This protein binds this small molecule.
Small molecule (SMILES): CC(=O)N[C@@H]1[C@@H](O)[C@H](O)[C@@H](CO)O[C@H]1O

Binding-site contacts:
Ligand atom C1 contacts residue ASN1159 of chain 1.A at 4.4 Å.
Ligand atom C8 contacts residue THR798 of chain 1.A at 4.2 Å.
Ligand atom C1 contacts residue ASN799 of chain 1.A at 1.4 Å.
Ligand atom O5 contacts residue ASN799 of chain 1.A at 2.4 Å (h-bond).
Ligand atom N2 contacts residue ASN799 of chain 1.A at 2.9 Å (h-bond).
Ligand atom C7 contacts residue ASN799 of chain 1.A at 3.2 Å.
Ligand atom O7 contacts residue ASN799 of chain 1.A at 3.4 Å (h-bond).
Ligand atom O7 contacts residue ASN1159 of chain 1.A at 3.7 Å.
Ligand atom C4 contacts residue ASN799 of chain 1.A at 4.2 Å.
Ligand atom C5 contacts residue ASN799 of chain 1.A at 3.7 Å.
Ligand atom C3 contacts residue ASN799 of chain 1.A at 3.8 Å.
Ligand atom C8 contacts residue ASN799 of chain 1.A at 4.3 Å.
Ligand atom C2 contacts residue ASN799 of chain 1.A at 2.5 Å.

Sequence of chain 1.A:
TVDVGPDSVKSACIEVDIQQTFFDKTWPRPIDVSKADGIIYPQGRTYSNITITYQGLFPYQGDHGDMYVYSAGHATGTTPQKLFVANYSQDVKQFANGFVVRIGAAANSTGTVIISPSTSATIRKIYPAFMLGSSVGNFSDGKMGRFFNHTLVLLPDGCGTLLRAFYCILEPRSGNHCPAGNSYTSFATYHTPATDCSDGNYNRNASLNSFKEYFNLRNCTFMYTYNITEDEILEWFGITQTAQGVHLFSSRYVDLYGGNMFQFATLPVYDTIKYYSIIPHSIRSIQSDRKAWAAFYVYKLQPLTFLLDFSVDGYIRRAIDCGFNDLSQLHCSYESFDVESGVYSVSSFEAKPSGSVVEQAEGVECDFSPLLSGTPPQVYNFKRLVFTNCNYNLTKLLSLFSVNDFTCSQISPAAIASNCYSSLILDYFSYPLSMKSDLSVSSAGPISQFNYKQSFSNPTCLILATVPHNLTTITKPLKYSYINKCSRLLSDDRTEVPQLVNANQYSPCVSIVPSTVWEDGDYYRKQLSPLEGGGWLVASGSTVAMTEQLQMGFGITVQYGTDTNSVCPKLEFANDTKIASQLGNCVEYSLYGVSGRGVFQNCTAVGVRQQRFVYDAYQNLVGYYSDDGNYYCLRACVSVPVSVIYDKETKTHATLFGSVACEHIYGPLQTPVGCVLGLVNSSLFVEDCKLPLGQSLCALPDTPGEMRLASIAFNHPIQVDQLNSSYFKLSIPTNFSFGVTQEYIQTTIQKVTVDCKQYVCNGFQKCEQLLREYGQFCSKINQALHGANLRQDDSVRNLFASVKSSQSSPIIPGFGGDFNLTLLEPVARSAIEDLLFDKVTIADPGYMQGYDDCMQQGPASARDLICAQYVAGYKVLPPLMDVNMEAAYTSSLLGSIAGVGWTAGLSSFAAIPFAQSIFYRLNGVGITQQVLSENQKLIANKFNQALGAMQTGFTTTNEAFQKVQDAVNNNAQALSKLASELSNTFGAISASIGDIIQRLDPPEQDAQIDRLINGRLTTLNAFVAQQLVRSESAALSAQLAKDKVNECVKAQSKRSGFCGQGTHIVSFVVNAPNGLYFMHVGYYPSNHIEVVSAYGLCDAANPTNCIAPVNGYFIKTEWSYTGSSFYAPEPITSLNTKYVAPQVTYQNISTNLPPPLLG